Sequence of chain 28.C:
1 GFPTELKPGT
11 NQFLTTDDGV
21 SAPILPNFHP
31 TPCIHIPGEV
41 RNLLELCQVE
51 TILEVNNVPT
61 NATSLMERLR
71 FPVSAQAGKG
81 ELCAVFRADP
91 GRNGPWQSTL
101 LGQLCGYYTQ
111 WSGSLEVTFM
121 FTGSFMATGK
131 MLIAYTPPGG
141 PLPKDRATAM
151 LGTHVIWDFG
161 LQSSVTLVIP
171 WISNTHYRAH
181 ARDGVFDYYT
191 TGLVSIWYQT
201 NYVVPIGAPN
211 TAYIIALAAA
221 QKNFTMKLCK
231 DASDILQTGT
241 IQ

Sequence of chain 27.A:
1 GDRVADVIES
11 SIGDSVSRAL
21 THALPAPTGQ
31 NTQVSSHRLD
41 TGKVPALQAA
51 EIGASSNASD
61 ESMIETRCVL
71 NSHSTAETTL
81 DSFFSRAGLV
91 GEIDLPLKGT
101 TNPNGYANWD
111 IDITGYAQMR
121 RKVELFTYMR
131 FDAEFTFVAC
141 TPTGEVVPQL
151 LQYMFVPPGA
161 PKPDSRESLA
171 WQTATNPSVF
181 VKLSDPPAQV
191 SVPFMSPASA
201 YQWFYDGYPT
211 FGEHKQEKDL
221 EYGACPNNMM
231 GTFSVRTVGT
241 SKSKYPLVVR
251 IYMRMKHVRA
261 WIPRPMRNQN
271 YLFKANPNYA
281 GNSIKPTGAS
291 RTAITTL

Binding-site contacts:
Ligand atom CAL contacts residue PHE155 of chain 27.A at 3.7 Å (hydrophobic).
Ligand atom CAL contacts residue PRO177 of chain 27.A at 3.7 Å (hydrophobic).
Ligand atom CAC contacts residue PHE137 of chain 27.A at 3.8 Å (hydrophobic).
Ligand atom CAP contacts residue PHE135 of chain 27.A at 3.6 Å (hydrophobic).
Ligand atom CAF contacts residue TRP203 of chain 27.A at 3.8 Å (hydrophobic).
Ligand atom OAB contacts residue ASP112 of chain 27.A at 3.6 Å.
Ligand atom CAI contacts residue VAL192 of chain 27.A at 3.9 Å (hydrophobic).
Ligand atom CAD contacts residue THR114 of chain 27.A at 3.6 Å.
Ligand atom CAP contacts residue ILE111 of chain 27.A at 3.6 Å (hydrophobic).
Ligand atom CAA contacts residue TYR153 of chain 27.A at 3.7 Å (hydrophobic).
Ligand atom NBC contacts residue TRP203 of chain 27.A at 3.2 Å.
Ligand atom CAR contacts residue TYR201 of chain 27.A at 3.5 Å (hydrophobic).
Ligand atom CAA contacts residue VAL179 of chain 27.A at 3.3 Å (hydrophobic).
Ligand atom NAT contacts residue PHE155 of chain 27.A at 3.9 Å.
Ligand atom CAS contacts residue TRP203 of chain 27.A at 3.5 Å (hydrophobic).
Ligand atom CAX contacts residue TRP203 of chain 27.A at 3.5 Å (hydrophobic).
Ligand atom CAD contacts residue ASP112 of chain 27.A at 3.7 Å.
Ligand atom CAA contacts residue SER178 of chain 27.A at 3.5 Å.
Ligand atom CBA contacts residue ASN228 of chain 27.A at 3.8 Å.
Ligand atom OAB contacts residue ILE113 of chain 27.A at 3.2 Å (h-bond).
Ligand atom OAW contacts residue ILE111 of chain 27.A at 3.9 Å.
Ligand atom CAJ contacts residue PHE155 of chain 27.A at 3.8 Å (hydrophobic).
Ligand atom OAB contacts residue TRP203 of chain 27.A at 3.8 Å.
Ligand atom OAW contacts residue MET195 of chain 27.A at 3.3 Å.
Ligand atom CAN contacts residue ILE111 of chain 27.A at 3.8 Å (hydrophobic).
Ligand atom CAG contacts residue TRP203 of chain 27.A at 3.6 Å (hydrophobic).
Ligand atom CAF contacts residue ASP112 of chain 27.A at 3.6 Å.
Ligand atom CAG contacts residue ASN228 of chain 27.A at 3.2 Å.
Ligand atom CAI contacts residue PHE135 of chain 27.A at 3.7 Å (hydrophobic).
Ligand atom CAC contacts residue PHE233 of chain 27.A at 3.9 Å (hydrophobic).
Ligand atom NBB contacts residue TRP203 of chain 27.A at 3.9 Å.
Ligand atom CAS contacts residue ASN228 of chain 27.A at 3.7 Å.
Ligand atom CAK contacts residue PHE135 of chain 27.A at 3.6 Å (hydrophobic).
Ligand atom CAG contacts residue GLN202 of chain 27.A at 3.5 Å.
Ligand atom CAS contacts residue TYR201 of chain 27.A at 3.7 Å (hydrophobic).
Ligand atom CAE contacts residue ASN228 of chain 27.A at 3.4 Å.
Ligand atom CAA contacts residue PRO177 of chain 27.A at 3.3 Å (hydrophobic).
Ligand atom CBA contacts residue TRP203 of chain 27.A at 3.3 Å (hydrophobic).
Ligand atom CAE contacts residue GLN202 of chain 27.A at 3.4 Å.
Ligand atom CAH contacts residue PHE155 of chain 27.A at 3.7 Å (hydrophobic).

Sequence of chain 27.C:
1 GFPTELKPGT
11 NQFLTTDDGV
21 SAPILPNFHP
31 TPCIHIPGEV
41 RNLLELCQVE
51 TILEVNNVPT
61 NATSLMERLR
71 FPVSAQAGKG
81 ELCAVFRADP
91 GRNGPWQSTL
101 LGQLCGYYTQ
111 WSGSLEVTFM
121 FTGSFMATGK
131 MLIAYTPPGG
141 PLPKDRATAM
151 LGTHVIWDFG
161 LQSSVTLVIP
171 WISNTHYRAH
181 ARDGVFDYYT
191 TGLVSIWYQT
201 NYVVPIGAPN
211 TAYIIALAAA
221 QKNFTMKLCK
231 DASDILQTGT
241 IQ

A small-molecule ligand and the protein it binds are described below.
Small molecule (SMILES): CCO/N=C/c1ccc(OCCCCCN2CCN(c3ccncc3)C2=O)cc1